Sequence of chain 1.A:
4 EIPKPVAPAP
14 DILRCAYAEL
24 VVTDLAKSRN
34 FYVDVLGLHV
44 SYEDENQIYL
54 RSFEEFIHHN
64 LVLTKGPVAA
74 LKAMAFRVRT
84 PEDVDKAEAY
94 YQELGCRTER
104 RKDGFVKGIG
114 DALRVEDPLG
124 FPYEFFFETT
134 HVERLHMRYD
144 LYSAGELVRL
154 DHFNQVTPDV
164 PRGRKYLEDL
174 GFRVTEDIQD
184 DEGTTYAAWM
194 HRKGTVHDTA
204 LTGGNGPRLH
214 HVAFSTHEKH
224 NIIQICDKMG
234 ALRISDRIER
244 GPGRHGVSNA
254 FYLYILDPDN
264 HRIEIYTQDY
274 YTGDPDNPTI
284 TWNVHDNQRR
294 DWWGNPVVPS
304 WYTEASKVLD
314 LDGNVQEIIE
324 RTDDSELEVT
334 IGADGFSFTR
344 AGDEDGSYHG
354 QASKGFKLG

A protein and the small-molecule ligand that binds it are described below.
Small molecule (SMILES): O=C(O)C(=O)/C=C\C(=C/O)[N+](=O)[O-]

Binding-site contacts:
Ligand atom C3 contacts residue HIS248 of chain 1.A at 3.6 Å.
Ligand atom O11 contacts residue GLU267 of chain 1.A at 3.0 Å (salt-bridge).
Ligand atom N7 contacts residue HIS248 of chain 1.A at 3.0 Å (h-bond).
Ligand atom C5 contacts residue TRP192 of chain 1.A at 3.6 Å (hydrophobic).
Ligand atom O12 contacts residue FE21 of chain 1.E at 3.3 Å.
Ligand atom C6 contacts residue HIS248 of chain 1.A at 3.3 Å.
Ligand atom O10 contacts residue TRP304 of chain 1.A at 3.3 Å.
Ligand atom O9 contacts residue HIS248 of chain 1.A at 3.3 Å (h-bond).
Ligand atom O13 contacts residue HIS214 of chain 1.A at 2.8 Å (h-bond).
Ligand atom O11 contacts residue FE21 of chain 1.E at 2.2 Å.
Ligand atom O8 contacts residue ARG293 of chain 1.A at 3.3 Å.
Ligand atom C3 contacts residue TRP192 of chain 1.A at 3.1 Å (hydrophobic).
Ligand atom O11 contacts residue TYR269 of chain 1.A at 3.1 Å.
Ligand atom C2 contacts residue GLU267 of chain 1.A at 3.7 Å.
Ligand atom O12 contacts residue TRP192 of chain 1.A at 3.1 Å (h-bond).
Ligand atom C2 contacts residue TRP192 of chain 1.A at 3.7 Å (hydrophobic).
Ligand atom C4 contacts residue VAL250 of chain 1.A at 3.3 Å (hydrophobic).
Ligand atom O10 contacts residue TYR257 of chain 1.A at 2.8 Å (h-bond).
Ligand atom C1 contacts residue FE21 of chain 1.E at 2.3 Å.
Ligand atom O9 contacts residue ARG292 of chain 1.A at 3.5 Å (salt-bridge).
Ligand atom C6 contacts residue TYR257 of chain 1.A at 3.2 Å (hydrophobic).
Ligand atom C1 contacts residue HIS214 of chain 1.A at 3.7 Å.
Ligand atom C4 contacts residue SER251 of chain 1.A at 3.8 Å.
Ligand atom O9 contacts residue VAL250 of chain 1.A at 3.1 Å (h-bond).
Ligand atom O13 contacts residue FE21 of chain 1.E at 2.0 Å.
Ligand atom O13 contacts residue TYR257 of chain 1.A at 2.6 Å (h-bond).
Ligand atom C2 contacts residue HIS248 of chain 1.A at 3.6 Å.
Ligand atom C4 contacts residue TRP192 of chain 1.A at 3.4 Å (hydrophobic).
Ligand atom C5 contacts residue HIS248 of chain 1.A at 3.2 Å.
Ligand atom O11 contacts residue HIS155 of chain 1.A at 3.1 Å.
Ligand atom C3 contacts residue SER251 of chain 1.A at 3.5 Å.
Ligand atom O8 contacts residue HIS248 of chain 1.A at 3.2 Å (h-bond).
Ligand atom C4 contacts residue HIS248 of chain 1.A at 3.6 Å.
Ligand atom C1 contacts residue GLU267 of chain 1.A at 3.7 Å.
Ligand atom C2 contacts residue FE21 of chain 1.E at 2.6 Å.
Ligand atom C6 contacts residue ARG293 of chain 1.A at 3.5 Å.
Ligand atom O11 contacts residue HIS200 of chain 1.A at 3.5 Å.
Ligand atom O13 contacts residue GLU267 of chain 1.A at 2.9 Å (salt-bridge).
Ligand atom O12 contacts residue ASN157 of chain 1.A at 3.4 Å (h-bond).
Ligand atom C1 contacts residue TYR257 of chain 1.A at 3.5 Å (hydrophobic).